The protein below binds the small molecule below.
Small molecule (SMILES): CC(=O)N[C@@H]1[C@@H](O)[C@H](O)[C@@H](CO)O[C@H]1O

Binding-site contacts:
Ligand atom C7 contacts residue ASN808 of chain 1.A at 3.6 Å.
Ligand atom C4 contacts residue ASN808 of chain 1.A at 4.2 Å.
Ligand atom C8 contacts residue TYR1206 of chain 1.A at 4.1 Å (hydrophobic).
Ligand atom C1 contacts residue ILE1166 of chain 1.A at 3.9 Å (hydrophobic).
Ligand atom O7 contacts residue ASN808 of chain 1.A at 4.0 Å.
Ligand atom C2 contacts residue ASN808 of chain 1.A at 2.5 Å.
Ligand atom N2 contacts residue ASN808 of chain 1.A at 2.9 Å (h-bond).
Ligand atom O5 contacts residue ASN808 of chain 1.A at 2.4 Å (h-bond).
Ligand atom O6 contacts residue ILE1166 of chain 1.A at 3.8 Å.
Ligand atom C5 contacts residue ASN808 of chain 1.A at 3.7 Å.
Ligand atom O6 contacts residue ASN808 of chain 1.A at 4.5 Å.
Ligand atom O5 contacts residue ILE1166 of chain 1.A at 3.5 Å.
Ligand atom C3 contacts residue ASN808 of chain 1.A at 3.8 Å.
Ligand atom C1 contacts residue ASN808 of chain 1.A at 1.4 Å.

Sequence of chain 1.A:
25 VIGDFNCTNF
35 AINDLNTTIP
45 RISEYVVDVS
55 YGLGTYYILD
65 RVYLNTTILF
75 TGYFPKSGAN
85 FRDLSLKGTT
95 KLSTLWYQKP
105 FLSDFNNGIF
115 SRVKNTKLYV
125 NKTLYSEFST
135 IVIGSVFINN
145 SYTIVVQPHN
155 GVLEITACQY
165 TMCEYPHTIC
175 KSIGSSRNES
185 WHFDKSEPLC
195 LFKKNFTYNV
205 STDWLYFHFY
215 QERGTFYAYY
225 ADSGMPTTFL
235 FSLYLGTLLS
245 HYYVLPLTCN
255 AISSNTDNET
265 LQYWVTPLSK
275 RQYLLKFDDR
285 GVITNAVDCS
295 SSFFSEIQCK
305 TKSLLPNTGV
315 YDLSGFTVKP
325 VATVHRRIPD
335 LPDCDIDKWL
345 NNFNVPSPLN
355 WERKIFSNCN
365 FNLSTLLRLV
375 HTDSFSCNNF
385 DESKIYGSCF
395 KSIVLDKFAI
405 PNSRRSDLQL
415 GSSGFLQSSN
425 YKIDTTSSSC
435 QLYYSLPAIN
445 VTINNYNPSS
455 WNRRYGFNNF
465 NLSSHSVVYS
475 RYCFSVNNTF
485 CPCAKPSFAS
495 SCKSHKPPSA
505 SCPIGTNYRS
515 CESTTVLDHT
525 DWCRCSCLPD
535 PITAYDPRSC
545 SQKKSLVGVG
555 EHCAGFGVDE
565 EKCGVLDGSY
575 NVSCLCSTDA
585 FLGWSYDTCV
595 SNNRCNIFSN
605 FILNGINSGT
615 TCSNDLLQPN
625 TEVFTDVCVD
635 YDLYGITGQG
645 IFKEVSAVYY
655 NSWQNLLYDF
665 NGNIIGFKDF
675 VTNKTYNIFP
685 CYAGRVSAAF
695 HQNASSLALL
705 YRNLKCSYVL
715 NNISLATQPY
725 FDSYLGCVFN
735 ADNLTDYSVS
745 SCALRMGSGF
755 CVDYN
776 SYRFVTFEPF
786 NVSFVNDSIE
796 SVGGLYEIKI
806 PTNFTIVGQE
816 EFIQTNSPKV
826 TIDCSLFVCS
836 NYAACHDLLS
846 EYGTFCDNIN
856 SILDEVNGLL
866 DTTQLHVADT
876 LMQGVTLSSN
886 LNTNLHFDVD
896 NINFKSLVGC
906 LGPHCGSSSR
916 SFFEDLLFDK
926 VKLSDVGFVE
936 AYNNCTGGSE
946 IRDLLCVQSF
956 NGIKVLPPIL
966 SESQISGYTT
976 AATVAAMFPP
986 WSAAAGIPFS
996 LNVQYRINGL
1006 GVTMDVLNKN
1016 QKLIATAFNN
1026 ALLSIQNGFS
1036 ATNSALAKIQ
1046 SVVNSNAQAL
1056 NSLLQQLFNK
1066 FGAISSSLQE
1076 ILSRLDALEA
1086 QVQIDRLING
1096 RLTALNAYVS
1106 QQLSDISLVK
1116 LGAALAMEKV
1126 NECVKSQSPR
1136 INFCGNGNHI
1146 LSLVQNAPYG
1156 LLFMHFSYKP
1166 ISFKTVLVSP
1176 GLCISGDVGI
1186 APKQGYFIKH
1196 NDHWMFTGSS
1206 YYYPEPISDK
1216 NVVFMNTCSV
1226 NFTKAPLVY